Sequence of chain 1.A:
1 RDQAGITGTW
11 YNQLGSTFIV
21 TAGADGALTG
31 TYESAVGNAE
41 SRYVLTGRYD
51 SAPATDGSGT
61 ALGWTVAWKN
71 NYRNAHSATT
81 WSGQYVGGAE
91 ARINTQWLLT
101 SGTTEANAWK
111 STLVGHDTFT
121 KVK

Sequence of chain 3.A:
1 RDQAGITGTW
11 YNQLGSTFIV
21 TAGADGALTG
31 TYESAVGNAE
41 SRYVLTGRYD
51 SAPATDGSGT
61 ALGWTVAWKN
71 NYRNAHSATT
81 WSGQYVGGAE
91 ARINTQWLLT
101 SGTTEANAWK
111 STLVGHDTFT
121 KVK

A protein and the small-molecule ligand that binds it are described below.
Small molecule (SMILES): CC(C)(C)OC(=O)N1c2ccc(NC(=O)CCCC[C@@H]3SC[C@@H]4NC(=O)N[C@@H]43)c3ccc[n+](c23)[Ir]12345(Cl)C1(C)C2(C)C3(C)C4(C)C15C

Binding-site contacts:
Ligand atom C25 contacts residue TRP109 of chain 3.A at 3.6 Å (hydrophobic).
Ligand atom C21 contacts residue TRP68 of chain 1.A at 3.6 Å (hydrophobic).
Ligand atom C19 contacts residue TRP109 of chain 3.A at 3.5 Å (hydrophobic).
Ligand atom C23 contacts residue LEU99 of chain 1.A at 3.6 Å (hydrophobic).
Ligand atom C21 contacts residue ASN38 of chain 1.A at 3.6 Å.
Ligand atom C6 contacts residue LYS110 of chain 1.A at 3.5 Å.
Ligand atom C34 contacts residue GLY102 of chain 1.A at 3.3 Å.
Ligand atom C3 contacts residue LYS110 of chain 1.A at 3.6 Å.
Ligand atom C18 contacts residue LEU113 of chain 1.A at 3.5 Å (hydrophobic).
Ligand atom C16 contacts residue SER77 of chain 1.A at 3.6 Å.
Ligand atom O2 contacts residue TYR32 of chain 1.A at 2.7 Å (h-bond).
Ligand atom O1 contacts residue ASN38 of chain 1.A at 2.9 Å (h-bond).
Ligand atom C5 contacts residue LYS110 of chain 1.A at 3.6 Å.
Ligand atom C3 contacts residue NOF1 of chain 3.B at 3.0 Å.
Ligand atom O2 contacts residue ASN12 of chain 1.A at 3.0 Å (h-bond).
Ligand atom S1 contacts residue THR79 of chain 1.A at 3.5 Å (h-bond).
Ligand atom C29 contacts residue SER16 of chain 1.A at 3.6 Å.
Ligand atom C15 contacts residue ALA75 of chain 1.A at 3.2 Å (hydrophobic).
Ligand atom C2 contacts residue LEU113 of chain 1.A at 3.6 Å (hydrophobic).
Ligand atom C27 contacts residue TRP97 of chain 1.A at 3.4 Å (hydrophobic).
Ligand atom C2 contacts residue NOF1 of chain 3.B at 1.9 Å.
Ligand atom C7 contacts residue NOF1 of chain 3.B at 3.5 Å.
Ligand atom C11 contacts residue SER101 of chain 1.A at 3.2 Å.
Ligand atom C13 contacts residue SER101 of chain 1.A at 2.9 Å.
Ligand atom C24 contacts residue SER34 of chain 1.A at 3.5 Å.
Ligand atom O1 contacts residue GLY37 of chain 1.A at 3.6 Å.
Ligand atom O2 contacts residue SER16 of chain 1.A at 2.7 Å (h-bond).
Ligand atom C29 contacts residue TYR32 of chain 1.A at 3.6 Å (hydrophobic).
Ligand atom C19 contacts residue LEU113 of chain 1.A at 3.3 Å (hydrophobic).
Ligand atom C10 contacts residue NOF1 of chain 3.B at 1.4 Å.
Ligand atom C9 contacts residue NOF1 of chain 3.B at 2.4 Å.
Ligand atom C15 contacts residue SER101 of chain 1.A at 3.4 Å.
Ligand atom N2 contacts residue SER77 of chain 1.A at 2.9 Å (h-bond).
Ligand atom N3 contacts residue SER34 of chain 1.A at 3.0 Å (h-bond).
Ligand atom C29 contacts residue LEU14 of chain 1.A at 3.6 Å (hydrophobic).
Ligand atom C1 contacts residue NOF1 of chain 3.B at 2.1 Å.
Ligand atom C4 contacts residue LYS110 of chain 1.A at 3.3 Å.
Ligand atom C15 contacts residue SER77 of chain 1.A at 3.3 Å.
Ligand atom N4 contacts residue ASP117 of chain 1.A at 2.8 Å (salt-bridge).
Ligand atom N3 contacts residue VAL36 of chain 1.A at 3.6 Å.